This small molecule binds to this protein.
Small molecule (SMILES): CC(=O)N[C@@H]1[C@@H](O)[C@H](O)[C@@H](CO)O[C@H]1O

Sequence of chain 1.D:
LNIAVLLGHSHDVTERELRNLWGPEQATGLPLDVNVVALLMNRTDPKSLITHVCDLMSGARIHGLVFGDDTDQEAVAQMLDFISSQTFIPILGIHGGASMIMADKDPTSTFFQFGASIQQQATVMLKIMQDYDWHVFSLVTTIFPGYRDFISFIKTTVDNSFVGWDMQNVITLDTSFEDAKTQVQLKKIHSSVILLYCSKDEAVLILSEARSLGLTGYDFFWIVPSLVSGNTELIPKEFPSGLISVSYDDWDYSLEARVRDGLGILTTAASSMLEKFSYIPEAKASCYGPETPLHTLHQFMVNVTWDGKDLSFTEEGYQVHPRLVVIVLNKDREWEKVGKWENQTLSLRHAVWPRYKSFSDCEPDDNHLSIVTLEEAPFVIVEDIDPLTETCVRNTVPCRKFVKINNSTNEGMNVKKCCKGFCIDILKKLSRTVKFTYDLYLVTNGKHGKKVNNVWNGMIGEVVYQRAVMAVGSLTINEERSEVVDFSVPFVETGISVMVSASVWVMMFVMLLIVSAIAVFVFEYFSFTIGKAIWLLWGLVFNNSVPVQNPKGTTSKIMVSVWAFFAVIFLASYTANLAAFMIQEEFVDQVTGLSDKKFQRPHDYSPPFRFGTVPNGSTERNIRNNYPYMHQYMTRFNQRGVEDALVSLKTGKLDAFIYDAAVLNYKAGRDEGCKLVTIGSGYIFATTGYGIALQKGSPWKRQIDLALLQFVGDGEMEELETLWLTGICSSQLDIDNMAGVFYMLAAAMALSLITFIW

Binding-site contacts:
Ligand atom N2 contacts residue ASN444 of chain 1.D at 3.0 Å (h-bond).
Ligand atom C8 contacts residue ASN444 of chain 1.D at 4.2 Å.
Ligand atom C3 contacts residue ASN444 of chain 1.D at 3.8 Å.
Ligand atom C4 contacts residue ASN444 of chain 1.D at 4.2 Å.
Ligand atom C1 contacts residue ASN444 of chain 1.D at 1.4 Å.
Ligand atom C7 contacts residue ASN444 of chain 1.D at 4.0 Å.
Ligand atom C2 contacts residue ASN444 of chain 1.D at 2.5 Å.
Ligand atom O5 contacts residue ASN444 of chain 1.D at 2.4 Å (h-bond).
Ligand atom C5 contacts residue ASN444 of chain 1.D at 3.7 Å.